Sequence of chain 1.A:
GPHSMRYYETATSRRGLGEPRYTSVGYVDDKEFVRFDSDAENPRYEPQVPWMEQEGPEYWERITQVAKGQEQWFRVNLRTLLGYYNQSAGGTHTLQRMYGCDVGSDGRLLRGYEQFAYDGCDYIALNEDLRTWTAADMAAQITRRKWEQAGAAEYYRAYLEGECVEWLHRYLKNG

Sequence of chain 1.D:
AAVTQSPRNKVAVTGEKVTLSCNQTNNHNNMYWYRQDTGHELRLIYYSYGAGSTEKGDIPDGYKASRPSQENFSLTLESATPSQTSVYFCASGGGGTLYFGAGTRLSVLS

Binding-site contacts:
Ligand atom N contacts residue TYR171 of chain 1.A at 3.1 Å (h-bond).
Ligand atom C contacts residue ARG95 of chain 1.C at 3.1 Å.
Ligand atom CD2 contacts residue TYR45 of chain 1.A at 3.4 Å (hydrophobic).
Ligand atom O contacts residue TYR7 of chain 1.A at 3.2 Å (h-bond).
Ligand atom CD contacts residue GLN70 of chain 1.A at 3.3 Å.
Ligand atom CG contacts residue TYR155 of chain 1.A at 3.3 Å (hydrophobic).
Ligand atom O contacts residue TRP73 of chain 1.A at 3.0 Å.
Ligand atom CG contacts residue TYR30 of chain 1.C at 3.1 Å (hydrophobic).
Ligand atom N contacts residue TRP167 of chain 1.A at 3.0 Å.
Ligand atom C contacts residue TRP73 of chain 1.A at 3.4 Å (hydrophobic).
Ligand atom N contacts residue ASN77 of chain 1.A at 2.9 Å (h-bond).
Ligand atom CG contacts residue ASN29 of chain 1.D at 3.2 Å.
Ligand atom O contacts residue TRP73 of chain 1.A at 2.8 Å.
Ligand atom O contacts residue TYR84 of chain 1.A at 3.1 Å.
Ligand atom CD2 contacts residue GLY94 of chain 1.D at 3.4 Å.
Ligand atom C contacts residue TYR84 of chain 1.A at 3.2 Å (hydrophobic).
Ligand atom CD1 contacts residue TRP147 of chain 1.A at 3.3 Å (hydrophobic).
Ligand atom N contacts residue ARG95 of chain 1.C at 2.7 Å (salt-bridge).
Ligand atom OXT contacts residue LYS146 of chain 1.A at 2.7 Å (salt-bridge).
Ligand atom CB contacts residue PRO96 of chain 1.C at 3.2 Å (hydrophobic).
Ligand atom O contacts residue TRP147 of chain 1.A at 3.1 Å.
Ligand atom CE2 contacts residue GLY95 of chain 1.D at 3.4 Å.
Ligand atom CA contacts residue ARG95 of chain 1.C at 3.3 Å.
Ligand atom OD2 contacts residue ASN29 of chain 1.D at 3.0 Å (h-bond).
Ligand atom OG contacts residue ARG97 of chain 1.A at 2.6 Å (salt-bridge).
Ligand atom CB contacts residue ASN29 of chain 1.D at 3.3 Å.
Ligand atom OD2 contacts residue GLY94 of chain 1.D at 3.1 Å.
Ligand atom CE1 contacts residue TYR49 of chain 1.D at 3.4 Å (hydrophobic).
Ligand atom O contacts residue TYR159 of chain 1.A at 3.2 Å (h-bond).
Ligand atom CB contacts residue TRP147 of chain 1.A at 3.3 Å (hydrophobic).
Ligand atom O contacts residue TRP147 of chain 1.A at 2.8 Å (h-bond).
Ligand atom N contacts residue TYR159 of chain 1.A at 3.3 Å.
Ligand atom O contacts residue TYR155 of chain 1.A at 3.3 Å.
Ligand atom OE1 contacts residue TRP167 of chain 1.A at 3.4 Å.
Ligand atom CG contacts residue TRP73 of chain 1.A at 3.3 Å (hydrophobic).
Ligand atom OXT contacts residue TYR84 of chain 1.A at 2.8 Å (h-bond).
Ligand atom CB contacts residue TRP167 of chain 1.A at 3.3 Å (hydrophobic).
Ligand atom N contacts residue TYR156 of chain 1.A at 3.0 Å (h-bond).
Ligand atom CB contacts residue ASN77 of chain 1.A at 3.0 Å.
Ligand atom O contacts residue THR80 of chain 1.A at 3.1 Å (h-bond).

Sequence of chain 1.C:
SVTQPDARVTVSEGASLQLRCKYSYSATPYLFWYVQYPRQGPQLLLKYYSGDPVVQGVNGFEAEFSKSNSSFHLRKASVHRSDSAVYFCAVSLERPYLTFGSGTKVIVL

The protein below binds the small molecule below.
Small molecule (SMILES): CC(C)C[C@H](NC(=O)[C@H](CC(=O)O)NC(=O)[C@H](Cc1ccccc1)NC(=O)[C@@H]1CCCN1C(=O)[C@H](Cc1ccccc1)NC(=O)[C@@H]1CCCN1C(=O)[C@H](CO)NC(=O)[C@H](CC(C)C)NC(=O)[C@@H](N)CCC(N)=O)C(=O)O